Binding-site contacts:
Ligand atom C8 contacts residue GLY103 of chain 1.A at 3.5 Å.
Ligand atom C2 contacts residue VAL200 of chain 1.A at 4.0 Å (hydrophobic).
Ligand atom C2 contacts residue GLN179 of chain 1.A at 3.7 Å.
Ligand atom N1 contacts residue GLN179 of chain 1.A at 4.1 Å.
Ligand atom C4 contacts residue GLY103 of chain 1.A at 4.1 Å.
Ligand atom N7 contacts residue SER102 of chain 1.A at 3.4 Å.
Ligand atom N3 contacts residue MSE202 of chain 1.A at 3.8 Å.
Ligand atom N7 contacts residue SER225 of chain 1.A at 3.4 Å (h-bond).
Ligand atom N7 contacts residue PHE180 of chain 1.A at 4.0 Å.
Ligand atom N6 contacts residue PHE180 of chain 1.A at 3.3 Å.
Ligand atom N7 contacts residue GLY103 of chain 1.A at 3.3 Å (h-bond).
Ligand atom N9 contacts residue SER101 of chain 1.A at 3.5 Å (h-bond).
Ligand atom C5 contacts residue GLY103 of chain 1.A at 3.6 Å.
Ligand atom N6 contacts residue VAL181 of chain 1.A at 3.2 Å (h-bond).
Ligand atom C8 contacts residue SER101 of chain 1.A at 3.6 Å.
Ligand atom C6 contacts residue VAL200 of chain 1.A at 4.0 Å (hydrophobic).
Ligand atom C6 contacts residue PHE180 of chain 1.A at 3.4 Å (hydrophobic).
Ligand atom C5 contacts residue ASP226 of chain 1.A at 3.7 Å.
Ligand atom N6 contacts residue ASN233 of chain 1.A at 3.6 Å (h-bond).
Ligand atom N1 contacts residue VAL200 of chain 1.A at 3.8 Å.
Ligand atom N9 contacts residue SER102 of chain 1.A at 3.7 Å.
Ligand atom N9 contacts residue GLY103 of chain 1.A at 4.0 Å.
Ligand atom C8 contacts residue PHE237 of chain 1.A at 3.6 Å (hydrophobic).
Ligand atom C2 contacts residue PHE180 of chain 1.A at 3.8 Å (hydrophobic).
Ligand atom C8 contacts residue SER225 of chain 1.A at 3.2 Å.
Ligand atom C2 contacts residue MSE202 of chain 1.A at 3.7 Å.
Ligand atom N1 contacts residue PHE180 of chain 1.A at 3.5 Å.
Ligand atom C8 contacts residue ASP226 of chain 1.A at 3.5 Å.
Ligand atom C6 contacts residue ASP226 of chain 1.A at 4.0 Å.
Ligand atom C2 contacts residue VAL181 of chain 1.A at 3.8 Å (hydrophobic).
Ligand atom N7 contacts residue PHE237 of chain 1.A at 3.7 Å.
Ligand atom N9 contacts residue PHE237 of chain 1.A at 4.1 Å.
Ligand atom N7 contacts residue ASP226 of chain 1.A at 2.7 Å (salt-bridge).
Ligand atom C6 contacts residue VAL181 of chain 1.A at 3.8 Å (hydrophobic).
Ligand atom N6 contacts residue PRO228 of chain 1.A at 3.9 Å.
Ligand atom N1 contacts residue VAL181 of chain 1.A at 2.9 Å (h-bond).
Ligand atom N6 contacts residue ASP226 of chain 1.A at 3.0 Å (salt-bridge).
Ligand atom C5 contacts residue PHE180 of chain 1.A at 3.7 Å (hydrophobic).
Ligand atom C8 contacts residue SER102 of chain 1.A at 3.2 Å.
Ligand atom N3 contacts residue ASP201 of chain 1.A at 3.8 Å.

Sequence of chain 1.A:
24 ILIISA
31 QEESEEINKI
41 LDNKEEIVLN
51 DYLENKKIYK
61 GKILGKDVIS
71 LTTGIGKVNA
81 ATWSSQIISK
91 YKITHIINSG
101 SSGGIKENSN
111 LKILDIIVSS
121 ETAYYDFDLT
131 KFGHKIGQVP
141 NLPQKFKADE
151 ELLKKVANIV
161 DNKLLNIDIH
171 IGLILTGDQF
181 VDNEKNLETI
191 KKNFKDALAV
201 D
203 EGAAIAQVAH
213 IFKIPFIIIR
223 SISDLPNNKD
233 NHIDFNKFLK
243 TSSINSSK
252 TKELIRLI

The small molecule below binds the protein below.
Small molecule (SMILES): Nc1ncnc2[nH]cnc12